This small molecule binds to this protein.
Small molecule (SMILES): CC(=O)N[C@H]1[C@H](O[C@H]2[C@H](O)[C@@H](NC(C)=O)CO[C@@H]2CO)O[C@H](CO)[C@@H](O)[C@@H]1O

Sequence of chain 1.B:
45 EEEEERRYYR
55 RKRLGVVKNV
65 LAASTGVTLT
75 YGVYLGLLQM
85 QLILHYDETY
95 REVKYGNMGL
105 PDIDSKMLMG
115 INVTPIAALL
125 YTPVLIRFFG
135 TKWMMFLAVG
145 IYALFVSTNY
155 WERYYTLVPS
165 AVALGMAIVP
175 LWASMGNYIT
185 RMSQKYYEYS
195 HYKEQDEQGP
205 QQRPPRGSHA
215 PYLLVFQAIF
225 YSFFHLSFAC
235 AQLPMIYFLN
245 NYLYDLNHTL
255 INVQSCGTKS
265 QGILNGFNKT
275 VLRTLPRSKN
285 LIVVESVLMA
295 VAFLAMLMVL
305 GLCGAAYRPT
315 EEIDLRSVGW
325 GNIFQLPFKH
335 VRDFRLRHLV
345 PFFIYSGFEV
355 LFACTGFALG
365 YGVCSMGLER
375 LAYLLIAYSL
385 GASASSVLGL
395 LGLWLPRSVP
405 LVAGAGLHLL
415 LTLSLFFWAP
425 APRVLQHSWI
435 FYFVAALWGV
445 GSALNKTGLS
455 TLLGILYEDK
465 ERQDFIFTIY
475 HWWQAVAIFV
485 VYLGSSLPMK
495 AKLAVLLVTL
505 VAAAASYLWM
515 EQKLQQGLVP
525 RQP

Binding-site contacts:
Ligand atom C3 contacts residue ASN272 of chain 1.B at 3.8 Å.
Ligand atom C8 contacts residue ASN256 of chain 1.B at 3.8 Å.
Ligand atom C7 contacts residue ASN256 of chain 1.B at 4.0 Å.
Ligand atom C5 contacts residue ASN272 of chain 1.B at 3.7 Å.
Ligand atom C7 contacts residue ASN272 of chain 1.B at 3.2 Å.
Ligand atom O7 contacts residue ASN272 of chain 1.B at 3.1 Å (h-bond).
Ligand atom C8 contacts residue PHE271 of chain 1.B at 4.2 Å (hydrophobic).
Ligand atom C1 contacts residue HIS252 of chain 1.B at 4.3 Å.
Ligand atom O7 contacts residue PHE271 of chain 1.B at 4.3 Å.
Ligand atom C6 contacts residue HIS252 of chain 1.B at 3.4 Å.
Ligand atom O6 contacts residue ASN272 of chain 1.B at 4.5 Å.
Ligand atom C8 contacts residue ASN272 of chain 1.B at 4.4 Å.
Ligand atom O5 contacts residue HIS252 of chain 1.B at 3.8 Å.
Ligand atom C4 contacts residue ASN272 of chain 1.B at 4.2 Å.
Ligand atom O7 contacts residue ASN256 of chain 1.B at 3.4 Å.
Ligand atom N2 contacts residue ASN272 of chain 1.B at 2.9 Å (h-bond).
Ligand atom C2 contacts residue ASN272 of chain 1.B at 2.5 Å.
Ligand atom O6 contacts residue HIS252 of chain 1.B at 2.7 Å (h-bond).
Ligand atom C1 contacts residue ASN272 of chain 1.B at 1.4 Å.
Ligand atom O5 contacts residue ASN272 of chain 1.B at 2.4 Å (h-bond).
Ligand atom O5 contacts residue ILE255 of chain 1.B at 4.4 Å.